This small molecule binds to this protein.
Small molecule (SMILES): CC(C)Cc1sc(N)nc1C(=O)O

Binding-site contacts:
Ligand atom C05 contacts residue ARG174 of chain 1.B at 4.1 Å.
Ligand atom C02 contacts residue ZN1 of chain 1.G at 3.3 Å.
Ligand atom O07 contacts residue ARG174 of chain 1.B at 3.0 Å (salt-bridge).
Ligand atom O06 contacts residue HIS148 of chain 1.B at 3.1 Å.
Ligand atom C05 contacts residue ZN1 of chain 1.G at 3.1 Å.
Ligand atom O06 contacts residue ASN179 of chain 1.B at 4.1 Å.
Ligand atom C04 contacts residue ZN1 of chain 1.G at 3.0 Å.
Ligand atom N01 contacts residue TRP56 of chain 1.B at 3.2 Å.
Ligand atom N03 contacts residue ASP87 of chain 1.B at 3.3 Å (salt-bridge).
Ligand atom N03 contacts residue ASN179 of chain 1.B at 3.7 Å.
Ligand atom N01 contacts residue HIS209 of chain 1.B at 3.7 Å.
Ligand atom C09 contacts residue ARG174 of chain 1.B at 3.8 Å.
Ligand atom O06 contacts residue HIS209 of chain 1.B at 3.1 Å (h-bond).
Ligand atom C12 contacts residue ARG174 of chain 1.B at 3.9 Å.
Ligand atom N01 contacts residue ASP87 of chain 1.B at 3.0 Å (salt-bridge).
Ligand atom C02 contacts residue HIS209 of chain 1.B at 3.5 Å.
Ligand atom C05 contacts residue HIS209 of chain 1.B at 3.5 Å.
Ligand atom C05 contacts residue HIS148 of chain 1.B at 3.7 Å.
Ligand atom O06 contacts residue CYS167 of chain 1.B at 3.4 Å (h-bond).
Ligand atom S13 contacts residue PHE31 of chain 1.B at 3.9 Å.
Ligand atom C08 contacts residue ASN179 of chain 1.B at 4.0 Å.
Ligand atom C02 contacts residue TRP56 of chain 1.B at 3.9 Å (hydrophobic).
Ligand atom C10 contacts residue TYR36 of chain 1.B at 3.4 Å (hydrophobic).
Ligand atom N01 contacts residue ZN1 of chain 1.G at 3.7 Å.
Ligand atom N03 contacts residue ZN1 of chain 1.G at 2.3 Å.
Ligand atom O07 contacts residue HIS148 of chain 1.B at 4.0 Å.
Ligand atom C02 contacts residue ASP87 of chain 1.B at 3.5 Å.
Ligand atom O07 contacts residue ASN179 of chain 1.B at 3.4 Å.
Ligand atom C09 contacts residue ASN179 of chain 1.B at 3.8 Å.
Ligand atom N03 contacts residue HIS209 of chain 1.B at 2.9 Å (h-bond).
Ligand atom C04 contacts residue ASN179 of chain 1.B at 3.6 Å.
Ligand atom C05 contacts residue ASN179 of chain 1.B at 3.6 Å.
Ligand atom C12 contacts residue TYR36 of chain 1.B at 3.3 Å (hydrophobic).
Ligand atom C10 contacts residue ARG174 of chain 1.B at 4.2 Å.
Ligand atom S13 contacts residue TRP56 of chain 1.B at 3.8 Å.
Ligand atom C11 contacts residue HIS209 of chain 1.B at 4.1 Å.
Ligand atom C11 contacts residue ARG174 of chain 1.B at 4.1 Å.
Ligand atom C04 contacts residue HIS209 of chain 1.B at 3.3 Å.
Ligand atom O06 contacts residue ZN1 of chain 1.G at 2.4 Å.
Ligand atom C11 contacts residue TYR36 of chain 1.B at 3.5 Å (hydrophobic).

Sequence of chain 1.B:
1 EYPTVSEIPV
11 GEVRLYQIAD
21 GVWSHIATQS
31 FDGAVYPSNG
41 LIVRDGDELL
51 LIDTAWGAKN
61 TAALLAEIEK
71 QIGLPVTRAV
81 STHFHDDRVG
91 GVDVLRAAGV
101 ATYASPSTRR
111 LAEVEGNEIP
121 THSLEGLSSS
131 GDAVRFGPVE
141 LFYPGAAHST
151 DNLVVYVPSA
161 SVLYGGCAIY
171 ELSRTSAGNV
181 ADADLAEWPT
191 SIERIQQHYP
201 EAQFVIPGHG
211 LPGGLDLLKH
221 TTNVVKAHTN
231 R